This small molecule binds to this protein.
Small molecule (SMILES): Nc1ncnc2c1ncn2[C@@H]1O[C@H](CO[P](=O)(O)O[P](=O)(O)NP(=O)(O)O)[C@@H](O)[C@H]1O

Sequence of chain 1.A:
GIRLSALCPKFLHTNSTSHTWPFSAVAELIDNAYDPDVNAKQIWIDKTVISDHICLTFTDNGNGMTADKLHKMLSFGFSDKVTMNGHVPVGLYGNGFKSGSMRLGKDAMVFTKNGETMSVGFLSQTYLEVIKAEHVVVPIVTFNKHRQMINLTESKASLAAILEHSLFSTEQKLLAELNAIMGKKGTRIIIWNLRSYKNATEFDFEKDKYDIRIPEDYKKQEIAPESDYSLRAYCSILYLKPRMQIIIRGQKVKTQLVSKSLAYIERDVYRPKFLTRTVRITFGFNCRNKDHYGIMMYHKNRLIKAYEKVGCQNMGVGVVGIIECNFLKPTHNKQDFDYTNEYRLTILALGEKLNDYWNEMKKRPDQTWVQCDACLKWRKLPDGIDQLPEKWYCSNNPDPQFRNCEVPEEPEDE

Binding-site contacts:
Ligand atom O1A contacts residue MG1 of chain 1.G at 2.1 Å.
Ligand atom N1 contacts residue VAL40 of chain 1.A at 3.1 Å.
Ligand atom O1G contacts residue GLU30 of chain 1.A at 3.4 Å (salt-bridge).
Ligand atom N3B contacts residue LEU94 of chain 1.A at 3.3 Å (h-bond).
Ligand atom O1B contacts residue ASN34 of chain 1.A at 2.9 Å (h-bond).
Ligand atom O1A contacts residue GLY98 of chain 1.A at 3.4 Å.
Ligand atom O2G contacts residue GLY98 of chain 1.A at 2.5 Å (h-bond).
Ligand atom O1B contacts residue LYS83 of chain 1.A at 2.5 Å (salt-bridge).
Ligand atom O4' contacts residue MET75 of chain 1.A at 2.9 Å.
Ligand atom O2A contacts residue GLY98 of chain 1.A at 3.2 Å (h-bond).
Ligand atom O1B contacts residue MG1 of chain 1.G at 2.2 Å.
Ligand atom O2A contacts residue LYS100 of chain 1.A at 3.1 Å (salt-bridge).
Ligand atom O2' contacts residue ASP39 of chain 1.A at 3.3 Å (salt-bridge).
Ligand atom PG contacts residue MG1 of chain 1.G at 3.5 Å.
Ligand atom O1A contacts residue ASN34 of chain 1.A at 2.6 Å (h-bond).
Ligand atom N7 contacts residue ASN34 of chain 1.A at 3.3 Å.
Ligand atom N3 contacts residue MET67 of chain 1.A at 3.2 Å.
Ligand atom O5' contacts residue ASN34 of chain 1.A at 3.5 Å (h-bond).
Ligand atom C2 contacts residue MET67 of chain 1.A at 3.4 Å (hydrophobic).
Ligand atom PG contacts residue GLY96 of chain 1.A at 3.4 Å.
Ligand atom O2G contacts residue ASN97 of chain 1.A at 2.8 Å (h-bond).
Ligand atom PB contacts residue MG1 of chain 1.G at 3.4 Å.
Ligand atom O3A contacts residue GLY96 of chain 1.A at 3.3 Å.
Ligand atom O3G contacts residue LYS353 of chain 1.A at 3.0 Å (salt-bridge).
Ligand atom O1A contacts residue PHE99 of chain 1.A at 3.4 Å (h-bond).
Ligand atom O2B contacts residue LYS83 of chain 1.A at 3.5 Å (salt-bridge).
Ligand atom O2G contacts residue GLY96 of chain 1.A at 3.0 Å (h-bond).
Ligand atom C8 contacts residue MET75 of chain 1.A at 3.2 Å (hydrophobic).
Ligand atom O3G contacts residue TYR95 of chain 1.A at 3.1 Å (h-bond).
Ligand atom C4 contacts residue MET67 of chain 1.A at 3.4 Å (hydrophobic).
Ligand atom N6 contacts residue ASP62 of chain 1.A at 3.3 Å (salt-bridge).
Ligand atom N3B contacts residue GLY96 of chain 1.A at 2.8 Å (h-bond).
Ligand atom O2B contacts residue SER81 of chain 1.A at 3.1 Å.
Ligand atom O2A contacts residue PHE99 of chain 1.A at 2.8 Å (h-bond).
Ligand atom C2 contacts residue VAL40 of chain 1.A at 2.9 Å (hydrophobic).
Ligand atom N3 contacts residue VAL40 of chain 1.A at 3.4 Å.
Ligand atom PB contacts residue LYS83 of chain 1.A at 3.5 Å.
Ligand atom O3G contacts residue LEU94 of chain 1.A at 2.9 Å (h-bond).
Ligand atom PA contacts residue MG1 of chain 1.G at 3.4 Å.
Ligand atom O1G contacts residue MG1 of chain 1.G at 2.1 Å.